Sequence of chain 5.G:
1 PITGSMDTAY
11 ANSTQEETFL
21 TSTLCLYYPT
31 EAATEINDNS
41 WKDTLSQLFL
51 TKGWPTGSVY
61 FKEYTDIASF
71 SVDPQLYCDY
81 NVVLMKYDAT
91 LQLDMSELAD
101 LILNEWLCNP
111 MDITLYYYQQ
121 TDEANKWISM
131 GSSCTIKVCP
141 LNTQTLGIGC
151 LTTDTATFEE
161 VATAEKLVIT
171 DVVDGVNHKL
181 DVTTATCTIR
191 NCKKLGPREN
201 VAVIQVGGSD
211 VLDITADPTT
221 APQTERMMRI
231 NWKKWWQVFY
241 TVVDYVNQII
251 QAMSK

Binding-site contacts:
Ligand atom O5 contacts residue ASN12 of chain 5.G at 2.7 Å (h-bond).
Ligand atom O7 contacts residue ASN12 of chain 5.G at 3.6 Å.
Ligand atom C5 contacts residue ASN12 of chain 5.G at 4.1 Å.
Ligand atom N2 contacts residue ASN12 of chain 5.G at 3.8 Å.
Ligand atom C7 contacts residue ASN12 of chain 5.G at 3.9 Å.
Ligand atom C1 contacts residue ASN12 of chain 5.G at 2.2 Å.
Ligand atom C2 contacts residue ASN12 of chain 5.G at 3.3 Å.

The small molecule below binds the protein below.
Small molecule (SMILES): CC(=O)N[C@H]1[C@H](O[C@H]2[C@H](O)[C@@H](NC(C)=O)CO[C@@H]2CO)O[C@H](CO)[C@@H](O)[C@@H]1O